Sequence of chain 1.E:
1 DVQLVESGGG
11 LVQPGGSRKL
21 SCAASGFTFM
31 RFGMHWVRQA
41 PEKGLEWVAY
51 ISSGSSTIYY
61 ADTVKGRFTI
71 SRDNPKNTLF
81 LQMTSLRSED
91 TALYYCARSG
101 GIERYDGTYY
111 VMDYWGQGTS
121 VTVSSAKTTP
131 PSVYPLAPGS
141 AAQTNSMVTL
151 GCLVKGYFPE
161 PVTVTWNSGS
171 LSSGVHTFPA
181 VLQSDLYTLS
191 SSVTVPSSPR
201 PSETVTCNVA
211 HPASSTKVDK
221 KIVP

Binding-site contacts:
Ligand atom CB contacts residue SER95 of chain 1.D at 3.1 Å.
Ligand atom CD1 contacts residue TYR31 of chain 1.D at 3.4 Å (hydrophobic).
Ligand atom CG contacts residue TRP100 of chain 1.D at 3.5 Å (hydrophobic).
Ligand atom O contacts residue TYR110 of chain 1.E at 3.0 Å (h-bond).
Ligand atom CA contacts residue TYR31 of chain 1.D at 3.6 Å (hydrophobic).
Ligand atom C contacts residue TYR31 of chain 1.D at 3.3 Å (hydrophobic).
Ligand atom CH2 contacts residue ASP106 of chain 1.E at 3.4 Å.
Ligand atom CZ2 contacts residue ASP106 of chain 1.E at 3.4 Å.
Ligand atom NH2 contacts residue TYR59 of chain 1.E at 3.1 Å (h-bond).
Ligand atom N contacts residue ASP106 of chain 1.E at 3.0 Å (salt-bridge).
Ligand atom O contacts residue THR108 of chain 1.E at 2.9 Å (h-bond).
Ligand atom CE2 contacts residue LYS34 of chain 1.D at 3.4 Å.
Ligand atom CG contacts residue THR108 of chain 1.E at 3.5 Å.
Ligand atom O contacts residue GLY107 of chain 1.E at 3.3 Å.
Ligand atom CE3 contacts residue THR108 of chain 1.E at 3.2 Å.
Ligand atom O contacts residue TYR31 of chain 1.D at 2.9 Å (h-bond).
Ligand atom C contacts residue THR108 of chain 1.E at 3.6 Å.
Ligand atom N contacts residue TYR32 of chain 1.D at 3.3 Å.
Ligand atom CA contacts residue THR108 of chain 1.E at 3.4 Å.
Ligand atom CZ contacts residue VAL98 of chain 1.D at 3.4 Å (hydrophobic).
Ligand atom O contacts residue TRP100 of chain 1.D at 3.2 Å.
Ligand atom N contacts residue THR108 of chain 1.E at 2.9 Å (h-bond).
Ligand atom CG contacts residue SER95 of chain 1.D at 2.9 Å.
Ligand atom CA contacts residue TYR50 of chain 1.E at 3.3 Å (hydrophobic).
Ligand atom CD contacts residue LYS96 of chain 1.D at 3.6 Å.
Ligand atom N contacts residue TYR50 of chain 1.E at 3.5 Å (h-bond).
Ligand atom CB contacts residue TYR59 of chain 1.E at 3.3 Å (hydrophobic).
Ligand atom CB contacts residue TYR110 of chain 1.E at 3.6 Å (hydrophobic).
Ligand atom CH2 contacts residue GLY107 of chain 1.E at 3.3 Å.
Ligand atom CG contacts residue TYR31 of chain 1.D at 3.6 Å (hydrophobic).
Ligand atom CB contacts residue ASP106 of chain 1.E at 3.4 Å.
Ligand atom CZ2 contacts residue LYS34 of chain 1.D at 3.5 Å.
Ligand atom NH1 contacts residue VAL98 of chain 1.D at 3.5 Å.
Ligand atom CD contacts residue SER95 of chain 1.D at 3.1 Å.
Ligand atom CB contacts residue TYR31 of chain 1.D at 3.5 Å (hydrophobic).
Ligand atom N contacts residue TYR31 of chain 1.D at 3.5 Å (h-bond).
Ligand atom O contacts residue TYR110 of chain 1.E at 3.6 Å.
Ligand atom CG contacts residue TYR32 of chain 1.D at 3.5 Å (hydrophobic).
Ligand atom NH1 contacts residue LYS96 of chain 1.D at 2.9 Å (salt-bridge).
Ligand atom CD2 contacts residue TYR31 of chain 1.D at 3.5 Å (hydrophobic).

Sequence of chain 1.D:
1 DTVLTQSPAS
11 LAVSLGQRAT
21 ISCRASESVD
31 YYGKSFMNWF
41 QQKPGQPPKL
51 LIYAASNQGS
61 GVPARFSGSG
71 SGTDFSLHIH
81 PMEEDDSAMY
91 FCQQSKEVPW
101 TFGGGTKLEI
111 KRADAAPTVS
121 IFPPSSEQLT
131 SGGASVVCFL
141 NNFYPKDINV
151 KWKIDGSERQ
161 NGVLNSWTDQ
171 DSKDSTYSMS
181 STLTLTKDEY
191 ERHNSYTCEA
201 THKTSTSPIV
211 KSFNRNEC

The protein below binds the small molecule below.
Small molecule (SMILES): CSCC[C@H](N)C(=O)N[C@@H](CO)C(=O)N[C@@H](CC(C)C)C(=O)N1CCC[C@H]1C(=O)NCC(=O)N[C@@H](CCCN=C(N)N)C(=O)N[C@@H](CC1=CN=C2C=CC=CC12)C(=O)N[C@@H](CCCCN)C(=O)N1CCC[C@H]1C(=O)N[C@@H](C)C(=O)O